Sequence of chain 1.A:
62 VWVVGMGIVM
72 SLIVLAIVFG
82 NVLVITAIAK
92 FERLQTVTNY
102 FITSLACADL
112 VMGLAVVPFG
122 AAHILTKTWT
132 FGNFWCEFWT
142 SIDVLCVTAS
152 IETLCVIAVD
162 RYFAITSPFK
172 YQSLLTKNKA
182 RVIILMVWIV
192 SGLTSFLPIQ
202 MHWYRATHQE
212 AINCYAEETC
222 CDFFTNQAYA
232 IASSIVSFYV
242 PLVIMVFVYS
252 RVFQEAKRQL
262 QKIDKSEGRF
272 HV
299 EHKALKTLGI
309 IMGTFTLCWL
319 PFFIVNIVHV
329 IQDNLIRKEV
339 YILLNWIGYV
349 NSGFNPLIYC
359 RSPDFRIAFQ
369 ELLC

Binding-site contacts:
Ligand atom CAJ contacts residue PHE320 of chain 1.A at 3.9 Å (hydrophobic).
Ligand atom CAI contacts residue ASN343 of chain 1.A at 3.9 Å.
Ligand atom CAH contacts residue TYR339 of chain 1.A at 3.5 Å (hydrophobic).
Ligand atom CAB contacts residue VAL148 of chain 1.A at 3.6 Å (hydrophobic).
Ligand atom CAD contacts residue ASN324 of chain 1.A at 4.0 Å.
Ligand atom CAI contacts residue ASP144 of chain 1.A at 3.2 Å.
Ligand atom OAL contacts residue SER234 of chain 1.A at 2.2 Å (h-bond).
Ligand atom CAF contacts residue ASP144 of chain 1.A at 4.3 Å.
Ligand atom NAN contacts residue ASP144 of chain 1.A at 3.1 Å (salt-bridge).
Ligand atom OAL contacts residue SER235 of chain 1.A at 4.3 Å.
Ligand atom OAK contacts residue SER234 of chain 1.A at 2.9 Å (h-bond).
Ligand atom CAH contacts residue PHE224 of chain 1.A at 3.6 Å (hydrophobic).
Ligand atom OAK contacts residue ASN324 of chain 1.A at 3.7 Å.
Ligand atom CAG contacts residue PHE224 of chain 1.A at 3.5 Å (hydrophobic).
Ligand atom CAA contacts residue VAL148 of chain 1.A at 3.5 Å (hydrophobic).
Ligand atom CAJ contacts residue ASP144 of chain 1.A at 3.3 Å.
Ligand atom OAM contacts residue ASP144 of chain 1.A at 2.4 Å (salt-bridge).
Ligand atom NAN contacts residue ASN343 of chain 1.A at 3.1 Å (h-bond).
Ligand atom CAC contacts residue SER238 of chain 1.A at 4.2 Å.
Ligand atom CAC contacts residue PHE321 of chain 1.A at 4.0 Å (hydrophobic).
Ligand atom CAG contacts residue PHE320 of chain 1.A at 4.2 Å (hydrophobic).
Ligand atom CAF contacts residue PHE320 of chain 1.A at 4.0 Å (hydrophobic).
Ligand atom OAL contacts residue PHE321 of chain 1.A at 3.9 Å.
Ligand atom CAA contacts residue PHE320 of chain 1.A at 4.3 Å (hydrophobic).
Ligand atom CAO contacts residue ASP144 of chain 1.A at 3.3 Å.
Ligand atom OAM contacts residue VAL148 of chain 1.A at 4.0 Å.
Ligand atom CAG contacts residue TYR339 of chain 1.A at 3.8 Å (hydrophobic).
Ligand atom CAB contacts residue VAL145 of chain 1.A at 4.4 Å (hydrophobic).
Ligand atom CAJ contacts residue ASN343 of chain 1.A at 3.9 Å.
Ligand atom OAM contacts residue ASN343 of chain 1.A at 3.9 Å.
Ligand atom CAO contacts residue ASN343 of chain 1.A at 4.2 Å.
Ligand atom NAN contacts residue TYR347 of chain 1.A at 4.2 Å.
Ligand atom OAL contacts residue SER238 of chain 1.A at 3.2 Å (h-bond).
Ligand atom OAM contacts residue TYR347 of chain 1.A at 3.8 Å.
Ligand atom CAD contacts residue SER234 of chain 1.A at 3.5 Å.
Ligand atom CAC contacts residue SER234 of chain 1.A at 3.2 Å.
Ligand atom CAB contacts residue PHE321 of chain 1.A at 3.9 Å (hydrophobic).
Ligand atom CAC contacts residue VAL145 of chain 1.A at 4.3 Å (hydrophobic).
Ligand atom CAF contacts residue VAL145 of chain 1.A at 4.4 Å (hydrophobic).
Ligand atom CAE contacts residue PHE320 of chain 1.A at 4.2 Å (hydrophobic).

The small molecule below binds the protein below.
Small molecule (SMILES): CN[C@@H]1CCc2c(ccc(O)c2O)[C@H]1O